Binding-site contacts:
Ligand atom C1' contacts residue SER239 of chain 3.A at 3.2 Å.
Ligand atom N4 contacts residue GLU324 of chain 3.A at 3.8 Å.
Ligand atom O4' contacts residue DG3 of chain 3.C at 3.2 Å (h-bond).
Ligand atom C4 contacts residue DG3 of chain 3.C at 3.5 Å.
Ligand atom C1' contacts residue DG3 of chain 3.C at 3.7 Å.
Ligand atom C8 contacts residue DG3 of chain 3.C at 3.6 Å.
Ligand atom C4 contacts residue TYR240 of chain 3.A at 3.7 Å (hydrophobic).
Ligand atom O3' contacts residue SER239 of chain 3.A at 3.6 Å.
Ligand atom C4' contacts residue ASP237 of chain 3.A at 3.5 Å.
Ligand atom C5 contacts residue DG3 of chain 3.C at 3.4 Å.
Ligand atom N7 contacts residue DG4 of chain 3.C at 3.8 Å.
Ligand atom C5 contacts residue VAL331 of chain 3.A at 3.5 Å (hydrophobic).
Ligand atom OP2 contacts residue THR330 of chain 3.A at 2.7 Å (h-bond).
Ligand atom N3 contacts residue TYR240 of chain 3.A at 3.7 Å.
Ligand atom C2 contacts residue DG3 of chain 3.C at 3.4 Å.
Ligand atom N1 contacts residue TYR240 of chain 3.A at 3.6 Å.
Ligand atom O5' contacts residue SER239 of chain 3.A at 3.0 Å (h-bond).
Ligand atom O6 contacts residue DG4 of chain 3.C at 3.5 Å (h-bond).
Ligand atom C6 contacts residue DG3 of chain 3.C at 3.5 Å.
Ligand atom N1 contacts residue DG3 of chain 3.C at 3.5 Å.
Ligand atom O4' contacts residue SER239 of chain 3.A at 3.3 Å (h-bond).
Ligand atom C5' contacts residue SER239 of chain 3.A at 3.3 Å.
Ligand atom O3' contacts residue ASP237 of chain 3.A at 3.6 Å.
Ligand atom O6 contacts residue DG3 of chain 3.C at 3.5 Å.
Ligand atom N4 contacts residue VAL331 of chain 3.A at 3.5 Å.
Ligand atom C5' contacts residue PHE238 of chain 3.A at 3.1 Å (hydrophobic).
Ligand atom N7 contacts residue DG3 of chain 3.C at 3.8 Å.
Ligand atom N4 contacts residue GLU329 of chain 3.A at 3.2 Å (salt-bridge).
Ligand atom N2 contacts residue DG3 of chain 3.C at 3.5 Å (h-bond).
Ligand atom N3 contacts residue DG3 of chain 3.C at 3.4 Å.
Ligand atom O4' contacts residue ASP237 of chain 3.A at 3.0 Å (salt-bridge).
Ligand atom C5 contacts residue TYR240 of chain 3.A at 3.7 Å (hydrophobic).
Ligand atom C4' contacts residue PHE238 of chain 3.A at 3.7 Å (hydrophobic).
Ligand atom C2 contacts residue TYR240 of chain 3.A at 3.6 Å (hydrophobic).
Ligand atom C4 contacts residue VAL331 of chain 3.A at 3.5 Å (hydrophobic).
Ligand atom N9 contacts residue DG3 of chain 3.C at 3.6 Å.
Ligand atom OP2 contacts residue HIS332 of chain 3.A at 2.9 Å (h-bond).
Ligand atom C2' contacts residue THR330 of chain 3.A at 3.5 Å.
Ligand atom C6 contacts residue TYR240 of chain 3.A at 3.6 Å (hydrophobic).
Ligand atom N4 contacts residue PHE323 of chain 3.A at 3.1 Å (h-bond).

This protein binds this small molecule.
Small molecule (SMILES): Cc1cn([C@H]2C[C@H](O[P](=O)(O)OC[C@H]3O[C@@H](n4ccc(N)nc4=O)C[C@@H]3O[P](=O)(O)OC[C@H]3O[C@@H](n4cnc5c(=O)[nH]c(N)nc54)C[C@@H]3O[P](=O)(O)OC[C@H]3O[C@@H](n4cnc5c4NC=NC5N)C[C@@H]3O[P](=O)(O)OC[C@H]3O[C@@H](n4cnc5c4NC=NC5N)C[C@@H]3O)[C@@H](COP(=O)=O)O2)c(=O)[nH]c1=O

Sequence of chain 3.A:
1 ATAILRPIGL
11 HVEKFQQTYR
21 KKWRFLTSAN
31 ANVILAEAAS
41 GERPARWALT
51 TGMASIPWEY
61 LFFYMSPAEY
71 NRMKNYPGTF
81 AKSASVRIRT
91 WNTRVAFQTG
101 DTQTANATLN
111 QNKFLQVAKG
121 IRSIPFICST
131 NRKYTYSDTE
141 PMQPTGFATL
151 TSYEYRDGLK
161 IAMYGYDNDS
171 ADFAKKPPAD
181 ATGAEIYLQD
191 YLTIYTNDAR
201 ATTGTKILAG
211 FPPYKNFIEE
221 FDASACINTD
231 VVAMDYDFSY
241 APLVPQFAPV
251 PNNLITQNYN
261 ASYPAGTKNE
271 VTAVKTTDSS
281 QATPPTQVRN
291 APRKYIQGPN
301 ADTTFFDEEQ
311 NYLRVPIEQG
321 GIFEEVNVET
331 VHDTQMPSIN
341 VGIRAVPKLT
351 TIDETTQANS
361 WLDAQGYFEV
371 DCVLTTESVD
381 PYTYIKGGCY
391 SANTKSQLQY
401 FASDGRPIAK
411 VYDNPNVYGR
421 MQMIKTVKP